This protein binds this small molecule.
Small molecule (SMILES): Nc1ccn([C@H]2C[C@H](O[P](=O)(O)OC[C@H]3O[C@@H](n4cnc5c(N)ncnc54)C[C@@H]3O)[C@@H](COP(=O)(O)O)O2)c(=O)n1

Sequence of chain 43.A:
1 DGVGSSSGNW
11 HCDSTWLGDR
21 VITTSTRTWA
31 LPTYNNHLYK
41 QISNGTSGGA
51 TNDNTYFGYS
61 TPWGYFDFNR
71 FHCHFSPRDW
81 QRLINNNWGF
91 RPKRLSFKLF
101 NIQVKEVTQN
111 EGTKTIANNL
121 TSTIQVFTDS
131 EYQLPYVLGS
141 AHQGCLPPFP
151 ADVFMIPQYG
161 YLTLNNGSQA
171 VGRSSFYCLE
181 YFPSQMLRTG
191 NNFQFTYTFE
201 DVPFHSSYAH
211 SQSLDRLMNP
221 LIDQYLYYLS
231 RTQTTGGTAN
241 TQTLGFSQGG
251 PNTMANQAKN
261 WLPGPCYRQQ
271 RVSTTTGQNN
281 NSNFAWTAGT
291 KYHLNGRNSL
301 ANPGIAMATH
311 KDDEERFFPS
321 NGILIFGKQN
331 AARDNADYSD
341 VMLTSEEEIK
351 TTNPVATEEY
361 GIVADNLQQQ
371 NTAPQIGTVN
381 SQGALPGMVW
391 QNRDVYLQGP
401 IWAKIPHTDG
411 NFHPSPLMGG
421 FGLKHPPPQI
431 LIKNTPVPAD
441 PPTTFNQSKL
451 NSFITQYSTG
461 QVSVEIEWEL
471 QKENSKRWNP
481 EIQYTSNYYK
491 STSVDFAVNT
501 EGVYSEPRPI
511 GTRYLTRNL

Sequence of chain 30.A:
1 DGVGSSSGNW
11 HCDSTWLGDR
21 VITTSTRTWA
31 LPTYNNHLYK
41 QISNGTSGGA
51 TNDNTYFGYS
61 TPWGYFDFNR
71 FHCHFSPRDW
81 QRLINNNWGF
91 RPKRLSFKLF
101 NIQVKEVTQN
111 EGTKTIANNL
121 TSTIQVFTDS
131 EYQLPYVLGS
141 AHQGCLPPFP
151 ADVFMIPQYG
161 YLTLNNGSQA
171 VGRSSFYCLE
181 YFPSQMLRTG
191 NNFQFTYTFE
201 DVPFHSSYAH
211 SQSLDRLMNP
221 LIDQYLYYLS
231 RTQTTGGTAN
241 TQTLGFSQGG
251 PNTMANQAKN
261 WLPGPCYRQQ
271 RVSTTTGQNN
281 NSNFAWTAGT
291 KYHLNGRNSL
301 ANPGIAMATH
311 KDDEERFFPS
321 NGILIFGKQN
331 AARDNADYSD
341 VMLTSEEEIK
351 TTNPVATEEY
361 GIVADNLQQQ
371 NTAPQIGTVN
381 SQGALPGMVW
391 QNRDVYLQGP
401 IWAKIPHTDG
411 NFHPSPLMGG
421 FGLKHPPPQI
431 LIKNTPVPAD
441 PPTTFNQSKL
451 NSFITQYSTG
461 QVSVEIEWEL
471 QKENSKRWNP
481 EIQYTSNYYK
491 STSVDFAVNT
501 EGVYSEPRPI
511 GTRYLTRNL

Binding-site contacts:
Ligand atom C2 contacts residue VAL202 of chain 30.A at 4.2 Å (hydrophobic).
Ligand atom C4 contacts residue VAL202 of chain 30.A at 3.7 Å (hydrophobic).
Ligand atom C5 contacts residue VAL202 of chain 30.A at 3.6 Å (hydrophobic).
Ligand atom C6 contacts residue VAL202 of chain 30.A at 4.2 Å (hydrophobic).
Ligand atom N6 contacts residue SER415 of chain 30.A at 3.6 Å.
Ligand atom C5 contacts residue ARG91 of chain 30.A at 4.1 Å.
Ligand atom C5 contacts residue ASP201 of chain 30.A at 4.1 Å.
Ligand atom N4 contacts residue VAL202 of chain 30.A at 2.9 Å (h-bond).
Ligand atom N1 contacts residue GLY422 of chain 30.A at 3.0 Å (h-bond).
Ligand atom N6 contacts residue GLY422 of chain 30.A at 3.4 Å (h-bond).
Ligand atom OP2 contacts residue ASP409 of chain 43.A at 3.2 Å (salt-bridge).
Ligand atom C2' contacts residue PRO414 of chain 30.A at 3.8 Å (hydrophobic).
Ligand atom N3 contacts residue PRO414 of chain 30.A at 4.2 Å.
Ligand atom C2' contacts residue PRO203 of chain 30.A at 3.3 Å (hydrophobic).
Ligand atom N4 contacts residue ASP201 of chain 30.A at 2.5 Å.
Ligand atom C6 contacts residue GLY422 of chain 30.A at 3.8 Å.
Ligand atom N1 contacts residue PRO203 of chain 30.A at 4.1 Å.
Ligand atom N7 contacts residue ASN392 of chain 30.A at 4.2 Å.
Ligand atom C4 contacts residue PRO203 of chain 30.A at 4.2 Å (hydrophobic).
Ligand atom C8 contacts residue HIS413 of chain 30.A at 3.8 Å.
Ligand atom C4 contacts residue PRO203 of chain 30.A at 4.1 Å (hydrophobic).
Ligand atom N1 contacts residue VAL202 of chain 30.A at 3.6 Å.
Ligand atom N7 contacts residue PRO203 of chain 30.A at 4.2 Å.
Ligand atom N6 contacts residue PHE421 of chain 30.A at 3.9 Å.
Ligand atom C6 contacts residue PRO203 of chain 30.A at 4.0 Å (hydrophobic).
Ligand atom N1 contacts residue PRO203 of chain 30.A at 3.8 Å.
Ligand atom N6 contacts residue GLY420 of chain 30.A at 3.7 Å.
Ligand atom N7 contacts residue HIS413 of chain 30.A at 4.1 Å.
Ligand atom N7 contacts residue SER415 of chain 30.A at 4.0 Å.
Ligand atom C2' contacts residue HIS413 of chain 30.A at 3.8 Å.
Ligand atom C5 contacts residue PRO203 of chain 30.A at 3.9 Å (hydrophobic).
Ligand atom C6 contacts residue PRO203 of chain 30.A at 4.0 Å (hydrophobic).
Ligand atom C5 contacts residue PRO203 of chain 30.A at 4.0 Å (hydrophobic).
Ligand atom C2 contacts residue PRO203 of chain 30.A at 3.9 Å (hydrophobic).
Ligand atom C2 contacts residue GLY422 of chain 30.A at 3.3 Å.
Ligand atom N3 contacts residue ASP201 of chain 30.A at 4.1 Å.
Ligand atom C1' contacts residue PRO203 of chain 30.A at 4.1 Å (hydrophobic).
Ligand atom C4 contacts residue ASP201 of chain 30.A at 3.7 Å.
Ligand atom C5 contacts residue SER415 of chain 30.A at 4.1 Å.
Ligand atom C6 contacts residue SER415 of chain 30.A at 4.1 Å.